The protein below binds the small molecule below.
Small molecule (SMILES): CCOC(=O)CNC(=O)NCc1ccc(N)cc1

Sequence of chain 1.A:
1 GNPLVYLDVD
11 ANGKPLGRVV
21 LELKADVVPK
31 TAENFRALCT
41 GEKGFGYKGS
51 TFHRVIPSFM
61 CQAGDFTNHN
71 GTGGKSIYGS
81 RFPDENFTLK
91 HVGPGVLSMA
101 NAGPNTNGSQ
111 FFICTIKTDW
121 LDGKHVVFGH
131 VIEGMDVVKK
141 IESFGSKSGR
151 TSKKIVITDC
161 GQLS

Binding-site contacts:
Ligand atom NAB contacts residue GLY108 of chain 1.A at 3.7 Å.
Ligand atom CAG contacts residue GLN110 of chain 1.A at 3.9 Å.
Ligand atom C contacts residue HIS125 of chain 1.A at 4.0 Å.
Ligand atom CAE contacts residue GLN110 of chain 1.A at 4.1 Å.
Ligand atom NAB contacts residue THR106 of chain 1.A at 3.1 Å (h-bond).
Ligand atom O contacts residue ALA100 of chain 1.A at 3.2 Å.
Ligand atom C contacts residue ARG54 of chain 1.A at 3.6 Å.
Ligand atom OAC contacts residue GLN62 of chain 1.A at 3.0 Å (h-bond).
Ligand atom OAN contacts residue ARG54 of chain 1.A at 3.0 Å (salt-bridge).
Ligand atom CA contacts residue ARG54 of chain 1.A at 3.5 Å.
Ligand atom CAI contacts residue HIS125 of chain 1.A at 3.8 Å.
Ligand atom CAK contacts residue GLY71 of chain 1.A at 3.1 Å.
Ligand atom CAQ contacts residue THR106 of chain 1.A at 3.9 Å.
Ligand atom C contacts residue GLN62 of chain 1.A at 3.9 Å.
Ligand atom NAM contacts residue ASN101 of chain 1.A at 3.2 Å (h-bond).
Ligand atom CAH contacts residue ALA100 of chain 1.A at 4.1 Å (hydrophobic).
Ligand atom CA contacts residue ASN101 of chain 1.A at 4.1 Å.
Ligand atom CAH contacts residue ASN101 of chain 1.A at 3.6 Å.
Ligand atom CAA contacts residue PHE59 of chain 1.A at 3.9 Å (hydrophobic).
Ligand atom CAF contacts residue ALA100 of chain 1.A at 3.8 Å (hydrophobic).
Ligand atom CAA contacts residue PHE112 of chain 1.A at 3.8 Å (hydrophobic).
Ligand atom CAO contacts residue ASN101 of chain 1.A at 3.6 Å.
Ligand atom NAB contacts residue ARG81 of chain 1.A at 3.7 Å.
Ligand atom CAA contacts residue MET60 of chain 1.A at 4.0 Å (hydrophobic).
Ligand atom CAO contacts residue GLN62 of chain 1.A at 3.9 Å.
Ligand atom CAE contacts residue THR72 of chain 1.A at 4.0 Å.
Ligand atom CAG contacts residue THR72 of chain 1.A at 4.0 Å.
Ligand atom CAI contacts residue ARG54 of chain 1.A at 4.1 Å.
Ligand atom CAE contacts residue ARG81 of chain 1.A at 3.9 Å.
Ligand atom N contacts residue ASN101 of chain 1.A at 3.1 Å (h-bond).
Ligand atom CAI contacts residue PHE112 of chain 1.A at 3.5 Å (hydrophobic).
Ligand atom O contacts residue ASN101 of chain 1.A at 3.2 Å (h-bond).
Ligand atom CAF contacts residue ASN101 of chain 1.A at 3.5 Å.
Ligand atom CAG contacts residue GLY71 of chain 1.A at 3.7 Å.
Ligand atom O contacts residue HIS125 of chain 1.A at 3.5 Å.
Ligand atom CAH contacts residue GLN110 of chain 1.A at 3.9 Å.
Ligand atom CAR contacts residue GLY71 of chain 1.A at 3.6 Å.
Ligand atom CAF contacts residue GLN110 of chain 1.A at 4.0 Å.
Ligand atom CAR contacts residue GLN110 of chain 1.A at 3.8 Å.
Ligand atom OAN contacts residue GLN62 of chain 1.A at 3.6 Å (h-bond).